Sequence of chain 1.C:
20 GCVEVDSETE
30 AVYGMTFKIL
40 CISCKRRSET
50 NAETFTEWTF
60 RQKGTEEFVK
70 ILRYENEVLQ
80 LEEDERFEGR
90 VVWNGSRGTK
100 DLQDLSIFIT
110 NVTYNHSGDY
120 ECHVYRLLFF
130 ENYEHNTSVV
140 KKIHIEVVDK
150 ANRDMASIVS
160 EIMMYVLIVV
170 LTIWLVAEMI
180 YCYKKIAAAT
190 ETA

Binding-site contacts:
Ligand atom O7 contacts residue ASN135 of chain 1.C at 3.6 Å.
Ligand atom O5 contacts residue ASN135 of chain 1.C at 2.4 Å (h-bond).
Ligand atom C8 contacts residue ASN135 of chain 1.C at 3.9 Å.
Ligand atom C7 contacts residue ASN135 of chain 1.C at 3.3 Å.
Ligand atom C3 contacts residue ASN135 of chain 1.C at 3.8 Å.
Ligand atom C2 contacts residue ASN135 of chain 1.C at 2.4 Å.
Ligand atom C5 contacts residue ASN135 of chain 1.C at 3.7 Å.
Ligand atom N2 contacts residue ASN135 of chain 1.C at 2.9 Å (h-bond).
Ligand atom C7 contacts residue TYR124 of chain 1.C at 4.2 Å (hydrophobic).
Ligand atom C4 contacts residue ASN135 of chain 1.C at 4.2 Å.
Ligand atom O7 contacts residue TYR124 of chain 1.C at 3.5 Å.
Ligand atom C8 contacts residue TYR124 of chain 1.C at 4.2 Å (hydrophobic).
Ligand atom C1 contacts residue ASN135 of chain 1.C at 1.5 Å.

The protein below binds the small molecule below.
Small molecule (SMILES): CC(=O)N[C@@H]1[C@@H](O)[C@H](O)[C@@H](CO)O[C@H]1O